This small molecule binds to this protein.
Small molecule (SMILES): COc1ccccc1S(=O)(=O)Nc1ccc2c3c(cccc13)C(=O)N2C

Binding-site contacts:
Ligand atom C2 contacts residue ILE104 of chain 1.A at 4.1 Å (hydrophobic).
Ligand atom C14 contacts residue PHE41 of chain 1.A at 3.8 Å (hydrophobic).
Ligand atom C5 contacts residue LEU50 of chain 1.A at 3.4 Å (hydrophobic).
Ligand atom C3 contacts residue LEU52 of chain 1.A at 3.6 Å (hydrophobic).
Ligand atom O13 contacts residue TYR55 of chain 1.A at 4.1 Å.
Ligand atom N11 contacts residue VAL45 of chain 1.A at 4.1 Å.
Ligand atom C12 contacts residue ASN98 of chain 1.A at 3.7 Å.
Ligand atom C4 contacts residue LEU50 of chain 1.A at 3.7 Å (hydrophobic).
Ligand atom O13 contacts residue TYR97 of chain 1.A at 4.0 Å.
Ligand atom C9 contacts residue LEU52 of chain 1.A at 3.9 Å (hydrophobic).
Ligand atom N11 contacts residue ILE104 of chain 1.A at 4.0 Å.
Ligand atom C1 contacts residue VAL45 of chain 1.A at 4.3 Å (hydrophobic).
Ligand atom N15 contacts residue LEU50 of chain 1.A at 3.5 Å.
Ligand atom C9 contacts residue ASN98 of chain 1.A at 3.6 Å.
Ligand atom C6 contacts residue LEU50 of chain 1.A at 4.2 Å (hydrophobic).
Ligand atom O23 contacts residue LEU50 of chain 1.A at 3.8 Å.
Ligand atom O13 contacts residue ASN98 of chain 1.A at 2.9 Å (h-bond).
Ligand atom C14 contacts residue VAL45 of chain 1.A at 3.8 Å (hydrophobic).
Ligand atom C12 contacts residue ILE104 of chain 1.A at 3.9 Å (hydrophobic).
Ligand atom S16 contacts residue LEU50 of chain 1.A at 4.3 Å.
Ligand atom C8 contacts residue ILE104 of chain 1.A at 4.0 Å (hydrophobic).
Ligand atom C7 contacts residue ASN98 of chain 1.A at 3.8 Å.
Ligand atom C5 contacts residue PRO40 of chain 1.A at 4.2 Å (hydrophobic).
Ligand atom C14 contacts residue PRO40 of chain 1.A at 4.2 Å (hydrophobic).
Ligand atom C8 contacts residue TYR97 of chain 1.A at 3.5 Å (hydrophobic).
Ligand atom C8 contacts residue ASN98 of chain 1.A at 2.9 Å.
Ligand atom O13 contacts residue CYS94 of chain 1.A at 3.8 Å.
Ligand atom C10 contacts residue LEU52 of chain 1.A at 3.5 Å (hydrophobic).
Ligand atom C24 contacts residue LEU50 of chain 1.A at 3.1 Å (hydrophobic).
Ligand atom C9 contacts residue TYR97 of chain 1.A at 4.0 Å (hydrophobic).
Ligand atom C6 contacts residue PRO40 of chain 1.A at 3.6 Å (hydrophobic).
Ligand atom C2 contacts residue LEU52 of chain 1.A at 4.0 Å (hydrophobic).
Ligand atom C24 contacts residue LEU52 of chain 1.A at 3.5 Å (hydrophobic).
Ligand atom C6 contacts residue VAL45 of chain 1.A at 4.3 Å (hydrophobic).
Ligand atom O25 contacts residue TRP39 of chain 1.A at 3.6 Å.
Ligand atom C4 contacts residue LEU52 of chain 1.A at 4.1 Å (hydrophobic).
Ligand atom C1 contacts residue ILE104 of chain 1.A at 4.1 Å (hydrophobic).
Ligand atom C7 contacts residue ILE104 of chain 1.A at 4.0 Å (hydrophobic).
Ligand atom O26 contacts residue LEU50 of chain 1.A at 3.8 Å.
Ligand atom C7 contacts residue TYR97 of chain 1.A at 4.1 Å (hydrophobic).

Sequence of chain 1.A:
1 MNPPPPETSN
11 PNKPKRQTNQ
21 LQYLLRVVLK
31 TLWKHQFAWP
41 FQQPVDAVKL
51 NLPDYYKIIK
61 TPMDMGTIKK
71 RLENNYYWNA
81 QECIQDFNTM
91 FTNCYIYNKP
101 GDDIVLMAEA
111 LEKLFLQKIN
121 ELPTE